Sequence of chain 1.DA:
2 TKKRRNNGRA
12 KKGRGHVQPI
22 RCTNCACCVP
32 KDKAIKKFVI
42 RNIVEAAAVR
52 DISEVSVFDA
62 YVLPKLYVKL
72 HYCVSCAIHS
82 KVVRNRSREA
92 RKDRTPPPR

Sequence of chain 1.D:
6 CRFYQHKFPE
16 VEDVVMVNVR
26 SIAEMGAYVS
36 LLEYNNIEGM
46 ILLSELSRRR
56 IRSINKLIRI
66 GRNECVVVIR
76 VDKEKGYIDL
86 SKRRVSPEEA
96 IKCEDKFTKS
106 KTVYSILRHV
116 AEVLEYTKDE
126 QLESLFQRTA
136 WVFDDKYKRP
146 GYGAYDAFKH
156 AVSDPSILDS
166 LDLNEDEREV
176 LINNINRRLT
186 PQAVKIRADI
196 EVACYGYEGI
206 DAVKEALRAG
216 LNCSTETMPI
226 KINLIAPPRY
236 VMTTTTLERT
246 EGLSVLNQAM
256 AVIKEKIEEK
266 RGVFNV

Binding-site contacts:
Ligand atom P contacts residue MG1 of chain 1.BJ at 3.3 Å.
Ligand atom O6 contacts residue ARG8 of chain 1.KA at 3.6 Å.
Ligand atom O2' contacts residue TRP66 of chain 1.KA at 3.5 Å.
Ligand atom O3' contacts residue MG1 of chain 1.BJ at 4.0 Å.
Ligand atom N2 contacts residue LYS6 of chain 1.KA at 3.8 Å.
Ligand atom N7 contacts residue ARG8 of chain 1.KA at 3.8 Å.
Ligand atom N7 contacts residue ARG55 of chain 1.D at 3.0 Å (salt-bridge).
Ligand atom C4 contacts residue MG1 of chain 1.CJ at 3.9 Å.
Ligand atom C2 contacts residue HIS80 of chain 1.DA at 4.2 Å.
Ligand atom N4 contacts residue HIS80 of chain 1.DA at 3.4 Å.
Ligand atom C2' contacts residue LYS6 of chain 1.KA at 4.2 Å.
Ligand atom N1 contacts residue ARG66 of chain 1.FA at 3.0 Å (salt-bridge).
Ligand atom P contacts residue MG1 of chain 1.AJ at 3.3 Å.
Ligand atom C2' contacts residue LYS63 of chain 1.KA at 4.1 Å.
Ligand atom O3' contacts residue LYS6 of chain 1.KA at 3.9 Å.
Ligand atom C8 contacts residue ARG55 of chain 1.D at 3.6 Å.
Ligand atom C4 contacts residue ARG55 of chain 1.D at 4.1 Å.
Ligand atom N3 contacts residue HIS80 of chain 1.DA at 3.7 Å.
Ligand atom C5 contacts residue LEU151 of chain 1.S at 3.8 Å (hydrophobic).
Ligand atom O3' contacts residue MG1 of chain 1.AJ at 4.2 Å.
Ligand atom N6 contacts residue ARG66 of chain 1.FA at 3.8 Å.
Ligand atom OP1 contacts residue MG1 of chain 1.AJ at 3.9 Å.
Ligand atom C2 contacts residue ARG66 of chain 1.FA at 3.8 Å.
Ligand atom OP1 contacts residue MG1 of chain 1.BJ at 1.9 Å.
Ligand atom C4 contacts residue HIS80 of chain 1.DA at 3.6 Å.
Ligand atom C4 contacts residue LEU151 of chain 1.S at 4.0 Å (hydrophobic).
Ligand atom C5 contacts residue HIS80 of chain 1.DA at 4.1 Å.
Ligand atom C6 contacts residue LEU151 of chain 1.S at 4.0 Å (hydrophobic).
Ligand atom O2' contacts residue LYS63 of chain 1.KA at 3.5 Å.
Ligand atom C5 contacts residue ARG55 of chain 1.D at 3.3 Å.
Ligand atom N9 contacts residue ARG55 of chain 1.D at 4.2 Å.
Ligand atom N3 contacts residue LYS6 of chain 1.KA at 4.1 Å.
Ligand atom C6 contacts residue ARG66 of chain 1.FA at 3.9 Å.
Ligand atom N6 contacts residue ARG55 of chain 1.D at 3.2 Å (salt-bridge).
Ligand atom N3 contacts residue LEU151 of chain 1.S at 3.9 Å.
Ligand atom C6 contacts residue ARG55 of chain 1.D at 3.8 Å.
Ligand atom OP2 contacts residue MG1 of chain 1.AJ at 1.9 Å.
Ligand atom O2' contacts residue LYS6 of chain 1.KA at 3.0 Å (salt-bridge).
Ligand atom O4 contacts residue MG1 of chain 1.CJ at 2.9 Å.
Ligand atom O5' contacts residue MG1 of chain 1.BJ at 3.7 Å.

Sequence of chain 1.S:
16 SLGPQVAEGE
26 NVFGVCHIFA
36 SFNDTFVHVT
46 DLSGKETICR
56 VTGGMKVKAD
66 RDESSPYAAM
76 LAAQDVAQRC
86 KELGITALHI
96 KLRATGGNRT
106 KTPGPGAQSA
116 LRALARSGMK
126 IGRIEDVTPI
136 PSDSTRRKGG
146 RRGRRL

The small molecule below binds the protein below.
Small molecule (SMILES): Nc1ccn([C@@H]2O[C@H](CO[P](=O)(O)O[C@H]3[C@@H](O)[C@H](n4ccc(N)nc4=O)O[C@@H]3CO[P](=O)(O)O[C@H]3[C@@H](O)[C@H](n4cnc5c(N)ncnc54)O[C@@H]3CO[P](=O)(O)O[C@H]3[C@@H](O)[C@H](n4ccc(N)nc4=O)O[C@@H]3CO[P](=O)(O)O[C@H]3[C@@H](O)[C@H](n4cnc5c(N)ncnc54)O[C@@H]3COP(=O)=O)[C@@H](O[P](=O)(O)OC[C@H]3O[C@@H](n4cnc5c(N)ncnc54)[C@H](O)[C@@H]3O[P](=O)(O)OC[C@H]3O[C@@H](n4ccc(=O)[nH]c4=O)[C@H](O)[C@@H]3O[P](=O)(O)OC[C@H]3O[C@@H](n4cnc5c(=O)nc(N)[nH]c54)[C@H](O)[C@@H]3O[P](=O)(O)OC[C@H]3O[C@@H](n4cnc5c(=O)nc(N)[nH]c54)[C@H](O)[C@@H]3O)[C@H]2O)c(=O)n1

Sequence of chain 1.FA:
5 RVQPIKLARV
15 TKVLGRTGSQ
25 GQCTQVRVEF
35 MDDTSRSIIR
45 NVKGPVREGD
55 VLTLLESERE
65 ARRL

Sequence of chain 1.KA:
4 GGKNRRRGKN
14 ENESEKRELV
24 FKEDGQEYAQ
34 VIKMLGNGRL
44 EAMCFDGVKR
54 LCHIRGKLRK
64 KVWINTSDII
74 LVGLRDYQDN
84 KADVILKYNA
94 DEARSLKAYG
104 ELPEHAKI